A protein and the small-molecule ligand that binds it are described below.
Small molecule (SMILES): CC(=O)N[C@@H]1[C@@H](O)[C@H](O)[C@@H](CO)O[C@H]1O

Binding-site contacts:
Ligand atom C8 contacts residue PHE54 of chain 1.C at 3.2 Å (hydrophobic).
Ligand atom C1 contacts residue ASN119 of chain 1.C at 1.4 Å.
Ligand atom C8 contacts residue THR56 of chain 1.C at 3.9 Å.
Ligand atom C4 contacts residue ASN119 of chain 1.C at 4.2 Å.
Ligand atom O5 contacts residue ASN119 of chain 1.C at 2.2 Å (h-bond).
Ligand atom C5 contacts residue GLY112 of chain 1.C at 4.3 Å.
Ligand atom O6 contacts residue LYS122 of chain 1.C at 3.9 Å.
Ligand atom O7 contacts residue PHE54 of chain 1.C at 4.4 Å.
Ligand atom O7 contacts residue GLN64 of chain 1.C at 4.2 Å.
Ligand atom O6 contacts residue PHE118 of chain 1.C at 4.2 Å.
Ligand atom C7 contacts residue ASN119 of chain 1.C at 3.5 Å.
Ligand atom C7 contacts residue PHE54 of chain 1.C at 4.4 Å (hydrophobic).
Ligand atom N2 contacts residue ASN119 of chain 1.C at 3.0 Å (h-bond).
Ligand atom C6 contacts residue GLY112 of chain 1.C at 4.4 Å.
Ligand atom C8 contacts residue GLN64 of chain 1.C at 4.4 Å.
Ligand atom O7 contacts residue ASN119 of chain 1.C at 3.5 Å (h-bond).
Ligand atom C3 contacts residue ASN119 of chain 1.C at 3.8 Å.
Ligand atom O6 contacts residue ASN119 of chain 1.C at 4.4 Å.
Ligand atom C5 contacts residue ASN119 of chain 1.C at 3.6 Å.
Ligand atom C2 contacts residue ASN119 of chain 1.C at 2.5 Å.

Sequence of chain 1.C:
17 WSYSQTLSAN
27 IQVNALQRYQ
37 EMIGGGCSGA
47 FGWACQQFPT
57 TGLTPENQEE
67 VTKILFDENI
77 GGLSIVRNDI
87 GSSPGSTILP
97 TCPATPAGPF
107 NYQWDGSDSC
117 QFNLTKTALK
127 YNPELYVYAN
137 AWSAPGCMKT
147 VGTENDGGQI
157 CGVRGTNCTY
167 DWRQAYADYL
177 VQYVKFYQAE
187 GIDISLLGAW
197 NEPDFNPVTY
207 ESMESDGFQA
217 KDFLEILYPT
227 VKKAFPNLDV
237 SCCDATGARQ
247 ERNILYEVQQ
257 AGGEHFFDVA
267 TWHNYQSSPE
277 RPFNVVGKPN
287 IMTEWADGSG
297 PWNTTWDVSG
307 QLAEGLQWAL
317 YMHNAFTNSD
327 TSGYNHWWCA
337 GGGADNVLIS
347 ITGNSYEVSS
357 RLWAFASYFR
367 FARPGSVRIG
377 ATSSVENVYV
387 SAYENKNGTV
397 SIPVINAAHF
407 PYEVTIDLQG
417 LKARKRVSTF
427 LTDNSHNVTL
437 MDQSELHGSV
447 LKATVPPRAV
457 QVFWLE